This small molecule binds to this protein.
Small molecule (SMILES): CC(=O)N[C@@H]1[C@@H](O)[C@H](O)[C@@H](CO)O[C@H]1O

Sequence of chain 1.B:
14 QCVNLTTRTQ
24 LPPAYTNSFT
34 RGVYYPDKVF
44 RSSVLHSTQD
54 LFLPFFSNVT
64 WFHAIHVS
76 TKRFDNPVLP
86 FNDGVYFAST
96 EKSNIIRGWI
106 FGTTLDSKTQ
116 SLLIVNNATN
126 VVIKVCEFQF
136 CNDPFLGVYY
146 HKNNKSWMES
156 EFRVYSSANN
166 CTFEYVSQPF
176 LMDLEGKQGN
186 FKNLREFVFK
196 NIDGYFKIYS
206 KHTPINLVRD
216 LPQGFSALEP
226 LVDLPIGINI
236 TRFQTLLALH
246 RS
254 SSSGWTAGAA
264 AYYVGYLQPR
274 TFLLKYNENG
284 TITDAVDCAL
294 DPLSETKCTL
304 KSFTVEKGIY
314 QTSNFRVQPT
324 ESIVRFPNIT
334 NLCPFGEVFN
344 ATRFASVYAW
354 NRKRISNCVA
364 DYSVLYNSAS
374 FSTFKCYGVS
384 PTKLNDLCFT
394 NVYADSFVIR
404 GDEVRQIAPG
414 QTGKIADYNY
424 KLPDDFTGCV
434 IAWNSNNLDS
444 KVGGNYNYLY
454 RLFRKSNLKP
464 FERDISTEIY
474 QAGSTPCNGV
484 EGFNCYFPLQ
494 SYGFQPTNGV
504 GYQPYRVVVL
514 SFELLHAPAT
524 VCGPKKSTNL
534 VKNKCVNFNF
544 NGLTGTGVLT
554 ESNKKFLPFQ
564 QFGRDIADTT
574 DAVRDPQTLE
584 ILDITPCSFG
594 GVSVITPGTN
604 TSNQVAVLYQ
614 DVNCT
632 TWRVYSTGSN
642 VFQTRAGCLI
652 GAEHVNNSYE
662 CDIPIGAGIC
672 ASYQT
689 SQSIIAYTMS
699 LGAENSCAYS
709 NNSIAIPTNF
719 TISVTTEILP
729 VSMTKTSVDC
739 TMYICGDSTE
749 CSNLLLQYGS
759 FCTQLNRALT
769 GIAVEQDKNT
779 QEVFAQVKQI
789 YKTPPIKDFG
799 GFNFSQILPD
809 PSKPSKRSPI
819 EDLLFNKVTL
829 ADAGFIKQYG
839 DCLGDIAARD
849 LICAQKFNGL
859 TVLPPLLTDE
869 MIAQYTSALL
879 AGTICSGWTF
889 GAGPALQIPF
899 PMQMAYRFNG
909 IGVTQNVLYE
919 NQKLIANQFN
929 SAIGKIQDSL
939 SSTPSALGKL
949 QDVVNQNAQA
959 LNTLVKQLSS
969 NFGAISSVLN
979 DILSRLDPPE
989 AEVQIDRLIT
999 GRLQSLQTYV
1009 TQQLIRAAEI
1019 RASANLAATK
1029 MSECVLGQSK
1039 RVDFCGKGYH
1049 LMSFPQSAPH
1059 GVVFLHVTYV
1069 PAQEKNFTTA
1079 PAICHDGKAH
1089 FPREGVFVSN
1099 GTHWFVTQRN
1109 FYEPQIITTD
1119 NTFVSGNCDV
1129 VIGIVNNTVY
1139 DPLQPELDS

Binding-site contacts:
Ligand atom C6 contacts residue VAL127 of chain 1.B at 4.0 Å (hydrophobic).
Ligand atom O7 contacts residue ASN122 of chain 1.B at 3.6 Å.
Ligand atom C5 contacts residue ASN122 of chain 1.B at 3.8 Å.
Ligand atom C1 contacts residue THR124 of chain 1.B at 3.9 Å.
Ligand atom O5 contacts residue ASN122 of chain 1.B at 2.5 Å (h-bond).
Ligand atom N2 contacts residue THR124 of chain 1.B at 3.0 Å (h-bond).
Ligand atom C7 contacts residue THR124 of chain 1.B at 3.9 Å.
Ligand atom C5 contacts residue ASN125 of chain 1.B at 4.5 Å.
Ligand atom C2 contacts residue THR124 of chain 1.B at 3.8 Å.
Ligand atom C5 contacts residue VAL127 of chain 1.B at 4.2 Å (hydrophobic).
Ligand atom N2 contacts residue ASN122 of chain 1.B at 2.9 Å (h-bond).
Ligand atom C3 contacts residue THR124 of chain 1.B at 4.0 Å.
Ligand atom C1 contacts residue ASN122 of chain 1.B at 1.5 Å.
Ligand atom C3 contacts residue ASN122 of chain 1.B at 3.9 Å.
Ligand atom C6 contacts residue VAL171 of chain 1.B at 4.4 Å (hydrophobic).
Ligand atom C8 contacts residue THR124 of chain 1.B at 3.8 Å.
Ligand atom C8 contacts residue ASN122 of chain 1.B at 3.4 Å.
Ligand atom C8 contacts residue GLU154 of chain 1.B at 4.1 Å.
Ligand atom C1 contacts residue VAL127 of chain 1.B at 4.2 Å (hydrophobic).
Ligand atom C7 contacts residue ASN122 of chain 1.B at 3.5 Å.
Ligand atom O5 contacts residue VAL127 of chain 1.B at 3.5 Å.
Ligand atom C1 contacts residue ASN125 of chain 1.B at 4.3 Å.
Ligand atom C4 contacts residue ASN122 of chain 1.B at 4.4 Å.
Ligand atom C3 contacts residue ASN125 of chain 1.B at 4.2 Å.
Ligand atom C2 contacts residue ASN122 of chain 1.B at 2.6 Å.